This small molecule binds to this protein.
Small molecule (SMILES): C[C@@H]1NC(=O)[C@H](Cc2ccccc2)NC(=O)[C@@H]2CCCCNC(=O)CC[C@H](NC(=O)[C@H](CC(N)=O)NC(=O)[C@H](CC(=O)O)NC(=O)[C@@H](Cc3ccc(C(=O)O)cc3)NC(=O)CNC1=O)[C@@H](O)N[C@H](C(N)=O)CSCC(=O)N2

Binding-site contacts:
Ligand atom CD contacts residue ILE106 of chain 1.A at 3.9 Å (hydrophobic).
Ligand atom OE2 contacts residue GLY105 of chain 1.A at 3.8 Å.
Ligand atom CE contacts residue ILE106 of chain 1.A at 3.3 Å (hydrophobic).
Ligand atom NZ contacts residue ILE106 of chain 1.A at 3.9 Å.
Ligand atom CG contacts residue ILE106 of chain 1.A at 3.7 Å (hydrophobic).
Ligand atom CD contacts residue ILE106 of chain 1.A at 4.3 Å (hydrophobic).
Ligand atom OE2 contacts residue ILE106 of chain 1.A at 3.6 Å.

Sequence of chain 1.A:
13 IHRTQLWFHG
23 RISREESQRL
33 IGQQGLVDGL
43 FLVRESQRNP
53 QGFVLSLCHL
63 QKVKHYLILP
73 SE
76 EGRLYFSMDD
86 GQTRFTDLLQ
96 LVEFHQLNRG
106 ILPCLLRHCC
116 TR